The small molecule below binds the protein below.
Small molecule (SMILES): CC(=O)N[C@H]1[C@H](O[C@H]2[C@H](O)[C@@H](NC(C)=O)CO[C@@H]2CO[C@H]2O[C@@H](C)[C@@H](O)[C@@H](O)[C@@H]2O)O[C@H](CO)[C@@H](O[C@@H]2O[C@H](CO)[C@@H](O)[C@H](O)[C@@H]2O)[C@@H]1O

Sequence of chain 1.A:
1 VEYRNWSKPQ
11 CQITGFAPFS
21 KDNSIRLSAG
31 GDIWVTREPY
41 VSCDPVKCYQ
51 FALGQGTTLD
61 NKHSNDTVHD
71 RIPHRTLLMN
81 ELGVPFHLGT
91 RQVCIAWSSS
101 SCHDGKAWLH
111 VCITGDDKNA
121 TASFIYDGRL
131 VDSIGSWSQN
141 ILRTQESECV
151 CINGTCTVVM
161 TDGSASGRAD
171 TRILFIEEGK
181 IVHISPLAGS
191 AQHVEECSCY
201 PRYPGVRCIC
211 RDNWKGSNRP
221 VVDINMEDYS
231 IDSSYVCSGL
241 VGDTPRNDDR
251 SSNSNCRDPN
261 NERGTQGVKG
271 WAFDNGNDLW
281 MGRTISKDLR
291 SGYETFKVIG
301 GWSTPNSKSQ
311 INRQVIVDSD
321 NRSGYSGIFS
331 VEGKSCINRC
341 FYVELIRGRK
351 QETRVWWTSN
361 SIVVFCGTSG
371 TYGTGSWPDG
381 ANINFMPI

Sequence of chain 2.B:
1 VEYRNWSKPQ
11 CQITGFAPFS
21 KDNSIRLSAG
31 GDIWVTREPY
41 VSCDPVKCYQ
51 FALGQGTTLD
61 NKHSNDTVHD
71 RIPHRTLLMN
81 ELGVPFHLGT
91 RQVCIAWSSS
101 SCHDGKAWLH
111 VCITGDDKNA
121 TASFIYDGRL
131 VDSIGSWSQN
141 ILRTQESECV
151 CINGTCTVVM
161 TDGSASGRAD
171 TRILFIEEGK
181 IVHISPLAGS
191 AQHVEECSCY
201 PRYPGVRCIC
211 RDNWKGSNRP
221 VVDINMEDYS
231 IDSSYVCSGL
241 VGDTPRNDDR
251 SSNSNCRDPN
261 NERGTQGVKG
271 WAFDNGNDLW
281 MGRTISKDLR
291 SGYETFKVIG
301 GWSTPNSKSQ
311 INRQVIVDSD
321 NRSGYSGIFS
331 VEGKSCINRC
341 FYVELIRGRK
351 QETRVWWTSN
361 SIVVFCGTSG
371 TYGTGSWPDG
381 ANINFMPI

Binding-site contacts:
Ligand atom C6 contacts residue ASN65 of chain 2.B at 4.0 Å.
Ligand atom O4 contacts residue TRP356 of chain 2.B at 4.1 Å.
Ligand atom C2 contacts residue ASN65 of chain 2.B at 2.6 Å.
Ligand atom O4 contacts residue PHE385 of chain 1.A at 4.3 Å.
Ligand atom C8 contacts residue TRP356 of chain 2.B at 3.8 Å (hydrophobic).
Ligand atom C6 contacts residue TRP356 of chain 2.B at 4.3 Å (hydrophobic).
Ligand atom C3 contacts residue ASN65 of chain 2.B at 3.7 Å.
Ligand atom C1 contacts residue ASN65 of chain 2.B at 1.4 Å.
Ligand atom N2 contacts residue TRP356 of chain 2.B at 3.8 Å.
Ligand atom C7 contacts residue ASN65 of chain 2.B at 3.6 Å.
Ligand atom O7 contacts residue ILE388 of chain 2.B at 3.3 Å.
Ligand atom O7 contacts residue TRP356 of chain 2.B at 3.9 Å.
Ligand atom O5 contacts residue TRP356 of chain 2.B at 4.2 Å.
Ligand atom C1 contacts residue TRP356 of chain 2.B at 3.7 Å (hydrophobic).
Ligand atom C8 contacts residue ILE388 of chain 2.B at 3.8 Å (hydrophobic).
Ligand atom O7 contacts residue ASN65 of chain 2.B at 3.1 Å (h-bond).
Ligand atom C5 contacts residue ASN65 of chain 2.B at 3.3 Å.
Ligand atom C2 contacts residue TRP356 of chain 2.B at 4.1 Å (hydrophobic).
Ligand atom C4 contacts residue ASN65 of chain 2.B at 3.9 Å.
Ligand atom O3 contacts residue PHE385 of chain 1.A at 4.1 Å.
Ligand atom C6 contacts residue ASP66 of chain 2.B at 3.3 Å.
Ligand atom O2 contacts residue ASN65 of chain 2.B at 4.4 Å.
Ligand atom C5 contacts residue ASP66 of chain 2.B at 4.3 Å.
Ligand atom O6 contacts residue ASP66 of chain 2.B at 4.2 Å.
Ligand atom N2 contacts residue ASN65 of chain 2.B at 3.3 Å (h-bond).
Ligand atom O5 contacts residue ASN65 of chain 2.B at 2.0 Å (h-bond).
Ligand atom C3 contacts residue TRP356 of chain 2.B at 3.7 Å (hydrophobic).
Ligand atom O2 contacts residue ASP66 of chain 2.B at 3.3 Å (salt-bridge).
Ligand atom O3 contacts residue ASN382 of chain 1.A at 4.4 Å.
Ligand atom C7 contacts residue TRP356 of chain 2.B at 3.7 Å (hydrophobic).
Ligand atom C7 contacts residue ILE388 of chain 2.B at 4.2 Å (hydrophobic).
Ligand atom C4 contacts residue TRP356 of chain 2.B at 4.1 Å (hydrophobic).
Ligand atom C5 contacts residue TRP356 of chain 2.B at 3.7 Å (hydrophobic).
Ligand atom O3 contacts residue TRP356 of chain 2.B at 4.1 Å.
Ligand atom C2 contacts residue ASP66 of chain 2.B at 4.5 Å.